Binding-site contacts:
Ligand atom O6 contacts residue LYS177 of chain 1.AA at 2.8 Å (salt-bridge).
Ligand atom C2 contacts residue MG1 of chain 1.LC at 2.8 Å.
Ligand atom O2 contacts residue LYS175 of chain 1.AA at 3.0 Å (salt-bridge).
Ligand atom O3P contacts residue LYS175 of chain 1.AA at 3.4 Å.
Ligand atom O4 contacts residue SER379 of chain 1.AA at 2.7 Å (h-bond).
Ligand atom O5P contacts residue ARG295 of chain 1.AA at 2.9 Å (salt-bridge).
Ligand atom O4 contacts residue GLY380 of chain 1.AA at 3.2 Å (h-bond).
Ligand atom O2P contacts residue THR65 of chain 1.S at 3.5 Å (h-bond).
Ligand atom O2P contacts residue TRP66 of chain 1.S at 3.3 Å.
Ligand atom O5 contacts residue LEU335 of chain 1.AA at 3.4 Å.
Ligand atom O6 contacts residue ASN123 of chain 1.S at 3.0 Å (h-bond).
Ligand atom P1 contacts residue THR65 of chain 1.S at 3.5 Å.
Ligand atom C contacts residue MG1 of chain 1.LC at 2.8 Å.
Ligand atom O6 contacts residue GLU204 of chain 1.AA at 3.2 Å (salt-bridge).
Ligand atom O3 contacts residue HIS294 of chain 1.AA at 2.9 Å (h-bond).
Ligand atom O6 contacts residue ASP203 of chain 1.AA at 3.1 Å (salt-bridge).
Ligand atom C3 contacts residue KCX201 of chain 1.AA at 3.2 Å.
Ligand atom O1 contacts residue LYS175 of chain 1.AA at 3.2 Å (salt-bridge).
Ligand atom O3P contacts residue GLY404 of chain 1.AA at 2.8 Å (h-bond).
Ligand atom O6 contacts residue MG1 of chain 1.LC at 2.2 Å.
Ligand atom O2 contacts residue ASP203 of chain 1.AA at 3.4 Å (salt-bridge).
Ligand atom O3 contacts residue KCX201 of chain 1.AA at 2.6 Å (h-bond).
Ligand atom O6P contacts residue ARG295 of chain 1.AA at 2.9 Å (salt-bridge).
Ligand atom O2 contacts residue THR173 of chain 1.AA at 2.8 Å (h-bond).
Ligand atom O7 contacts residue LYS334 of chain 1.AA at 2.9 Å (salt-bridge).
Ligand atom O4P contacts residue SER379 of chain 1.AA at 3.3 Å (h-bond).
Ligand atom O1P contacts residue GLY403 of chain 1.AA at 2.9 Å (h-bond).
Ligand atom O2P contacts residue LYS334 of chain 1.AA at 2.9 Å (salt-bridge).
Ligand atom O2P contacts residue GLY381 of chain 1.AA at 2.9 Å (h-bond).
Ligand atom O6 contacts residue LYS175 of chain 1.AA at 3.4 Å (salt-bridge).
Ligand atom C3 contacts residue MG1 of chain 1.LC at 3.1 Å.
Ligand atom C contacts residue LYS175 of chain 1.AA at 3.4 Å.
Ligand atom O3 contacts residue MG1 of chain 1.LC at 2.3 Å.
Ligand atom O4P contacts residue HIS327 of chain 1.AA at 2.8 Å (h-bond).
Ligand atom O2P contacts residue GLY380 of chain 1.AA at 3.4 Å.
Ligand atom O3P contacts residue THR65 of chain 1.S at 2.5 Å (h-bond).
Ligand atom O7 contacts residue GLU60 of chain 1.S at 3.4 Å (salt-bridge).
Ligand atom O3 contacts residue GLU204 of chain 1.AA at 2.9 Å (salt-bridge).
Ligand atom O2 contacts residue KCX201 of chain 1.AA at 3.2 Å (h-bond).
Ligand atom O2 contacts residue MG1 of chain 1.LC at 2.3 Å.

A protein and the small-molecule ligand that binds it are described below.
Small molecule (SMILES): O=C(O)[C@@](O)(COP(=O)(O)O)[C@H](O)[C@H](O)COP(=O)(O)O

Sequence of chain 1.S:
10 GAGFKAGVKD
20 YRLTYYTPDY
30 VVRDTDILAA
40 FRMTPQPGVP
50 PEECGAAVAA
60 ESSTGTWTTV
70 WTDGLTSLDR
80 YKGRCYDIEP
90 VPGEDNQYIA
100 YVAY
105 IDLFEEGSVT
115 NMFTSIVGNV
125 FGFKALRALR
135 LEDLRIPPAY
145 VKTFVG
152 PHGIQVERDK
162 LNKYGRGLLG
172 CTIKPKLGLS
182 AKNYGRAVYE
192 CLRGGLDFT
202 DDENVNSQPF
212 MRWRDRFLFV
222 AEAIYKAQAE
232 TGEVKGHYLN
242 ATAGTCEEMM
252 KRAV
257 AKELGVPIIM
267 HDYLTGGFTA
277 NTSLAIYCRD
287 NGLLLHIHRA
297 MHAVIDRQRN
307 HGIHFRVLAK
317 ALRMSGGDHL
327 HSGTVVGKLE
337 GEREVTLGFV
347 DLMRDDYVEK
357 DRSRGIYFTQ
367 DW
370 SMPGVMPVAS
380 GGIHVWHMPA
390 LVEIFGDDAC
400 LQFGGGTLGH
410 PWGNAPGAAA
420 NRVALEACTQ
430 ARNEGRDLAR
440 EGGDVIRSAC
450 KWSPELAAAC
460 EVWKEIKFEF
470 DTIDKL

Sequence of chain 1.AA:
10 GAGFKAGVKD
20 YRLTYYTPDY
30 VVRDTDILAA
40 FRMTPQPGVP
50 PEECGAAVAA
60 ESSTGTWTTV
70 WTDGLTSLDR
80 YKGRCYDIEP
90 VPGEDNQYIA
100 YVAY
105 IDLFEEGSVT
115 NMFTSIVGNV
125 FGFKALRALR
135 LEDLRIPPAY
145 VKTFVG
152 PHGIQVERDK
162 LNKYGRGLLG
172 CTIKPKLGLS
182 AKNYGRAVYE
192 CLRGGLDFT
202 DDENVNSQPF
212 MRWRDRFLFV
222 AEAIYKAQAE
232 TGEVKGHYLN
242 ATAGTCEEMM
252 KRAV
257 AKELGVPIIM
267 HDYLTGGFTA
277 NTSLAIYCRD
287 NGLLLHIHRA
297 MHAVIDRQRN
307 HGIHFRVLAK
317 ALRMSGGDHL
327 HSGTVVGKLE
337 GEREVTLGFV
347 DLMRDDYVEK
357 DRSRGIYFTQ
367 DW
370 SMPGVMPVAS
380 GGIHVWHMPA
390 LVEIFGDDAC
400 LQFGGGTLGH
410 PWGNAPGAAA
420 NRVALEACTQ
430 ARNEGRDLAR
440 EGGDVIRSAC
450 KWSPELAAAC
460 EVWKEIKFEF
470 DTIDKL